Sequence of chain 1.D:
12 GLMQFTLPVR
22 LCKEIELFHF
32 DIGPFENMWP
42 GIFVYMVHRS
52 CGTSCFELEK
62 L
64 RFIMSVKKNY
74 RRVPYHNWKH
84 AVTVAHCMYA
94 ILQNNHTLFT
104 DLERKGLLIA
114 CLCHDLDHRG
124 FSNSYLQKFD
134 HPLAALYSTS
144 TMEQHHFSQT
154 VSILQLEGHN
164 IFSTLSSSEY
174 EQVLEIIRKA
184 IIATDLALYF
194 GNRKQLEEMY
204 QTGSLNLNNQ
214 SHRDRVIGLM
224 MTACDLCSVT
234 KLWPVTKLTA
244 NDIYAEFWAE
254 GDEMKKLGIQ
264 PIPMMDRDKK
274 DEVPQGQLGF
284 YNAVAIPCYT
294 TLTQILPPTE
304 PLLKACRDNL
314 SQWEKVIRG

A protein and the small-molecule ligand that binds it are described below.
Small molecule (SMILES): CN(CCF)C(=O)c1cnn(C)c1C(=O)Nc1ccn2nc(-c3ccccc3)nc2c1

Binding-site contacts:
Ligand atom C01 contacts residue ILE246 of chain 1.D at 3.8 Å (hydrophobic).
Ligand atom F31 contacts residue LEU189 of chain 1.D at 3.5 Å.
Ligand atom C06 contacts residue PHE283 of chain 1.D at 3.5 Å (hydrophobic).
Ligand atom C15 contacts residue GLY279 of chain 1.D at 3.4 Å.
Ligand atom C24 contacts residue SER231 of chain 1.D at 3.6 Å.
Ligand atom C24 contacts residue ILE246 of chain 1.D at 3.5 Å (hydrophobic).
Ligand atom C17 contacts residue GLU275 of chain 1.D at 3.3 Å.
Ligand atom N14 contacts residue MET267 of chain 1.D at 3.8 Å.
Ligand atom N12 contacts residue MET267 of chain 1.D at 3.3 Å.
Ligand atom C09 contacts residue TYR247 of chain 1.D at 3.6 Å (hydrophobic).
Ligand atom C18 contacts residue GLU275 of chain 1.D at 3.5 Å.
Ligand atom C07 contacts residue MET267 of chain 1.D at 3.5 Å (hydrophobic).
Ligand atom C16 contacts residue TYR247 of chain 1.D at 3.8 Å (hydrophobic).
Ligand atom C15 contacts residue MET267 of chain 1.D at 3.6 Å (hydrophobic).
Ligand atom C16 contacts residue MET267 of chain 1.D at 3.7 Å (hydrophobic).
Ligand atom C19 contacts residue PRO266 of chain 1.D at 3.7 Å (hydrophobic).
Ligand atom N04 contacts residue SER231 of chain 1.D at 3.5 Å (h-bond).
Ligand atom C09 contacts residue GLN280 of chain 1.D at 3.4 Å.
Ligand atom N05 contacts residue ILE246 of chain 1.D at 3.3 Å.
Ligand atom C28 contacts residue TYR78 of chain 1.D at 3.4 Å (hydrophobic).
Ligand atom C10 contacts residue TYR247 of chain 1.D at 3.3 Å (hydrophobic).
Ligand atom C13 contacts residue MET267 of chain 1.D at 3.5 Å (hydrophobic).
Ligand atom C08 contacts residue MET267 of chain 1.D at 3.1 Å (hydrophobic).
Ligand atom C24 contacts residue VAL232 of chain 1.D at 3.7 Å (hydrophobic).
Ligand atom C13 contacts residue GLY279 of chain 1.D at 3.5 Å.
Ligand atom C10 contacts residue MET267 of chain 1.D at 3.6 Å (hydrophobic).
Ligand atom C03 contacts residue LEU229 of chain 1.D at 3.6 Å (hydrophobic).
Ligand atom C02 contacts residue PHE283 of chain 1.D at 3.7 Å (hydrophobic).
Ligand atom C09 contacts residue PHE250 of chain 1.D at 3.7 Å (hydrophobic).
Ligand atom C20 contacts residue MET267 of chain 1.D at 3.8 Å (hydrophobic).
Ligand atom N11 contacts residue MET267 of chain 1.D at 3.3 Å (h-bond).
Ligand atom O27 contacts residue PHE283 of chain 1.D at 3.6 Å.
Ligand atom C07 contacts residue PHE283 of chain 1.D at 3.1 Å (hydrophobic).
Ligand atom C13 contacts residue TYR247 of chain 1.D at 3.7 Å (hydrophobic).
Ligand atom O23 contacts residue GLN280 of chain 1.D at 3.0 Å (h-bond).
Ligand atom N14 contacts residue TYR247 of chain 1.D at 2.5 Å (h-bond).
Ligand atom N04 contacts residue ILE246 of chain 1.D at 3.5 Å.
Ligand atom N21 contacts residue PHE283 of chain 1.D at 3.5 Å.
Ligand atom C01 contacts residue PHE283 of chain 1.D at 3.6 Å (hydrophobic).
Ligand atom C20 contacts residue GLY279 of chain 1.D at 3.8 Å.